Binding-site contacts:
Ligand atom C27 contacts residue VAL373 of chain 1.B at 3.6 Å (hydrophobic).
Ligand atom C16 contacts residue ILE324 of chain 1.B at 3.6 Å (hydrophobic).
Ligand atom C26 contacts residue LEU183 of chain 1.B at 3.8 Å (hydrophobic).
Ligand atom C23 contacts residue VAL373 of chain 1.B at 3.9 Å (hydrophobic).
Ligand atom C6 contacts residue GLY187 of chain 1.B at 4.1 Å.
Ligand atom C26 contacts residue TYR180 of chain 1.B at 3.9 Å (hydrophobic).
Ligand atom C21 contacts residue LEU377 of chain 1.B at 3.6 Å (hydrophobic).
Ligand atom C26 contacts residue ILE324 of chain 1.B at 4.3 Å (hydrophobic).
Ligand atom C9 contacts residue GLY187 of chain 1.B at 3.6 Å.
Ligand atom C7 contacts residue LEU322 of chain 1.B at 4.2 Å (hydrophobic).
Ligand atom C25 contacts residue ILE324 of chain 1.B at 4.3 Å (hydrophobic).
Ligand atom C6 contacts residue ARG323 of chain 1.B at 3.6 Å.
Ligand atom C15 contacts residue GLY187 of chain 1.B at 4.0 Å.
Ligand atom C4 contacts residue TYR190 of chain 1.B at 3.9 Å (hydrophobic).
Ligand atom C14 contacts residue GLY187 of chain 1.B at 3.8 Å.
Ligand atom C27 contacts residue ALA184 of chain 1.B at 3.8 Å (hydrophobic).
Ligand atom C7 contacts residue TYR190 of chain 1.B at 4.4 Å (hydrophobic).
Ligand atom C12 contacts residue ILE188 of chain 1.B at 3.8 Å (hydrophobic).
Ligand atom C17 contacts residue LEU377 of chain 1.B at 4.3 Å (hydrophobic).
Ligand atom C20 contacts residue LEU377 of chain 1.B at 4.3 Å (hydrophobic).
Ligand atom C27 contacts residue TYR180 of chain 1.B at 3.5 Å (hydrophobic).
Ligand atom C24 contacts residue VAL373 of chain 1.B at 4.5 Å (hydrophobic).
Ligand atom C15 contacts residue LEU322 of chain 1.B at 3.7 Å (hydrophobic).
Ligand atom C5 contacts residue TYR190 of chain 1.B at 4.2 Å (hydrophobic).
Ligand atom C7 contacts residue GLY187 of chain 1.B at 3.5 Å.
Ligand atom C10 contacts residue GLY187 of chain 1.B at 4.5 Å.
Ligand atom C25 contacts residue LEU183 of chain 1.B at 4.2 Å (hydrophobic).
Ligand atom C11 contacts residue ILE188 of chain 1.B at 4.2 Å (hydrophobic).
Ligand atom C3 contacts residue TYR190 of chain 1.B at 4.0 Å (hydrophobic).
Ligand atom C16 contacts residue GLY187 of chain 1.B at 3.8 Å.
Ligand atom C8 contacts residue GLY187 of chain 1.B at 3.8 Å.
Ligand atom C27 contacts residue LEU183 of chain 1.B at 3.7 Å (hydrophobic).
Ligand atom C15 contacts residue ILE324 of chain 1.B at 3.6 Å (hydrophobic).
Ligand atom C6 contacts residue TYR190 of chain 1.B at 3.7 Å (hydrophobic).
Ligand atom C7 contacts residue ARG323 of chain 1.B at 3.6 Å.

This small molecule binds to this protein.
Small molecule (SMILES): CC(C)CCC[C@@H](C)[C@H]1CC[C@H]2[C@@H]3CC=C4C[C@@H](O)CC[C@]4(C)[C@H]3CC[C@]12C

Sequence of chain 1.B:
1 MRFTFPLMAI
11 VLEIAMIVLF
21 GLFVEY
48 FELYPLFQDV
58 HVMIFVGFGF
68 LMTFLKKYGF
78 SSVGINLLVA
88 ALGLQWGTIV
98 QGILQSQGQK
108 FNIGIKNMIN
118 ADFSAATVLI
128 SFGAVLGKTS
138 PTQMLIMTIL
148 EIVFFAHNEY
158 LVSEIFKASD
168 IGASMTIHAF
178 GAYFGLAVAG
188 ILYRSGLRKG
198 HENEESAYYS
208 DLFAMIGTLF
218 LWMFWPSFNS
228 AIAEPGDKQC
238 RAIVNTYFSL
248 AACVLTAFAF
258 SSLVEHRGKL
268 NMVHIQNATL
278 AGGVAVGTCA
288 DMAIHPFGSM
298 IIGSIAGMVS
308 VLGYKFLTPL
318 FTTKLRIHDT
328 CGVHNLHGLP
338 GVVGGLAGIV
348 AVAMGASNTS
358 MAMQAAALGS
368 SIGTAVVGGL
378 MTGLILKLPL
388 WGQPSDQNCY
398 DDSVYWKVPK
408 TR